The small molecule below binds the protein below.
Small molecule (SMILES): CC(=O)N[C@H]1[C@H](O[C@H]2[C@H](O)[C@@H](NC(C)=O)CO[C@@H]2CO)O[C@H](CO)[C@@H](O[C@@H]2O[C@@H]3CO[C@@]4(O[C@@H]5[C@@H](O[C@H]([C@@H]2O)[C@@H]3O)O[C@H](CO)[C@@H](O)[C@@H]5O)O[C@H](CO)[C@@H](O)[C@H](O)[C@@H]4O)[C@@H]1O

Sequence of chain 1.E:
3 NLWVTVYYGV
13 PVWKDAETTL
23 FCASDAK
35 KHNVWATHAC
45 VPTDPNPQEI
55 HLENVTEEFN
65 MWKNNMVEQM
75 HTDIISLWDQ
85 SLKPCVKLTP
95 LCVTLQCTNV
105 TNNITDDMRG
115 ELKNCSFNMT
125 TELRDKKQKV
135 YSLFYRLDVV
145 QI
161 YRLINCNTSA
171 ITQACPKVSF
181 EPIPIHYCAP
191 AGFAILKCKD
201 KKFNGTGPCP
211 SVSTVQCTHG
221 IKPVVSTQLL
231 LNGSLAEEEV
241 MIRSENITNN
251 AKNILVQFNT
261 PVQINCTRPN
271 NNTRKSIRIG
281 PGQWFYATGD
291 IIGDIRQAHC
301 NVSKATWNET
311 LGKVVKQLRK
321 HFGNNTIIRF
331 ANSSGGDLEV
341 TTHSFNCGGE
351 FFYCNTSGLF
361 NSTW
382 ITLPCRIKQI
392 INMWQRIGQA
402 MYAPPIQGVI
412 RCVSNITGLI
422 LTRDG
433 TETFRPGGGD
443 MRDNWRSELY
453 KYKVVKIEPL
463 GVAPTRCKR

Binding-site contacts:
Ligand atom C1 contacts residue VAL414 of chain 1.E at 4.3 Å (hydrophobic).
Ligand atom N2 contacts residue SER415 of chain 1.E at 3.1 Å (h-bond).
Ligand atom C3 contacts residue VAL414 of chain 1.E at 3.9 Å (hydrophobic).
Ligand atom C3 contacts residue CYS413 of chain 1.E at 4.4 Å (hydrophobic).
Ligand atom O3 contacts residue CYS413 of chain 1.E at 3.7 Å.
Ligand atom C8 contacts residue VAL414 of chain 1.E at 3.6 Å (hydrophobic).
Ligand atom O4 contacts residue VAL414 of chain 1.E at 4.2 Å.
Ligand atom O4 contacts residue GLN408 of chain 1.E at 2.7 Å (h-bond).
Ligand atom O5 contacts residue ASN232 of chain 1.E at 2.4 Å (h-bond).
Ligand atom C4 contacts residue VAL414 of chain 1.E at 4.2 Å (hydrophobic).
Ligand atom N2 contacts residue ASN232 of chain 1.E at 2.8 Å (h-bond).
Ligand atom O7 contacts residue ARG412 of chain 1.E at 4.4 Å.
Ligand atom C7 contacts residue VAL414 of chain 1.E at 3.8 Å (hydrophobic).
Ligand atom C3 contacts residue SER415 of chain 1.E at 3.9 Å.
Ligand atom C6 contacts residue SER179 of chain 1.E at 4.0 Å.
Ligand atom O7 contacts residue ASN232 of chain 1.E at 3.4 Å (h-bond).
Ligand atom C8 contacts residue LEU231 of chain 1.E at 3.6 Å (hydrophobic).
Ligand atom C7 contacts residue ASN232 of chain 1.E at 3.2 Å.
Ligand atom O7 contacts residue CYS413 of chain 1.E at 3.7 Å.
Ligand atom C3 contacts residue ASN232 of chain 1.E at 3.7 Å.
Ligand atom C4 contacts residue ASN232 of chain 1.E at 4.2 Å.
Ligand atom C1 contacts residue ASN232 of chain 1.E at 1.5 Å.
Ligand atom C7 contacts residue SER415 of chain 1.E at 3.9 Å.
Ligand atom C2 contacts residue ASN232 of chain 1.E at 2.4 Å.
Ligand atom O6 contacts residue GLY348 of chain 1.E at 4.5 Å.
Ligand atom C8 contacts residue VAL224 of chain 1.E at 3.6 Å (hydrophobic).
Ligand atom O6 contacts residue GLN408 of chain 1.E at 3.9 Å.
Ligand atom O7 contacts residue VAL224 of chain 1.E at 3.7 Å.
Ligand atom C1 contacts residue SER415 of chain 1.E at 4.2 Å.
Ligand atom O7 contacts residue VAL414 of chain 1.E at 2.9 Å (h-bond).
Ligand atom C4 contacts residue GLN408 of chain 1.E at 4.1 Å.
Ligand atom C7 contacts residue VAL224 of chain 1.E at 4.3 Å (hydrophobic).
Ligand atom C8 contacts residue SER415 of chain 1.E at 3.8 Å.
Ligand atom C5 contacts residue VAL414 of chain 1.E at 3.8 Å (hydrophobic).
Ligand atom O3 contacts residue SER415 of chain 1.E at 4.3 Å.
Ligand atom C8 contacts residue ASN232 of chain 1.E at 4.1 Å.
Ligand atom C5 contacts residue ASN232 of chain 1.E at 3.7 Å.
Ligand atom O7 contacts residue PRO182 of chain 1.E at 3.7 Å.
Ligand atom C2 contacts residue SER415 of chain 1.E at 3.9 Å.
Ligand atom O6 contacts residue SER179 of chain 1.E at 2.9 Å (h-bond).